Binding-site contacts:
Ligand atom C2 contacts residue PHE110 of chain 1.A at 3.8 Å (hydrophobic).
Ligand atom C6 contacts residue PHE141 of chain 1.A at 4.5 Å (hydrophobic).
Ligand atom N3 contacts residue ILE115 of chain 1.A at 3.3 Å.
Ligand atom C6 contacts residue THR143 of chain 1.A at 4.2 Å.
Ligand atom C contacts residue THR143 of chain 1.A at 4.4 Å.
Ligand atom C3 contacts residue THR143 of chain 1.A at 3.8 Å.
Ligand atom N3 contacts residue PHE141 of chain 1.A at 4.1 Å.
Ligand atom N2 contacts residue THR143 of chain 1.A at 3.4 Å (h-bond).
Ligand atom N1 contacts residue MET113 of chain 1.A at 3.3 Å (h-bond).
Ligand atom C2 contacts residue MET113 of chain 1.A at 3.3 Å (hydrophobic).
Ligand atom C1 contacts residue MET113 of chain 1.A at 3.4 Å (hydrophobic).
Ligand atom C3 contacts residue MET113 of chain 1.A at 4.0 Å (hydrophobic).
Ligand atom C2 contacts residue GLN147 of chain 1.A at 2.9 Å.
Ligand atom C9 contacts residue ILE115 of chain 1.A at 3.9 Å (hydrophobic).
Ligand atom N contacts residue MET113 of chain 1.A at 4.0 Å.
Ligand atom N contacts residue THR143 of chain 1.A at 4.2 Å.
Ligand atom N3 contacts residue THR143 of chain 1.A at 3.6 Å.
Ligand atom C4 contacts residue THR143 of chain 1.A at 3.3 Å.
Ligand atom N1 contacts residue THR143 of chain 1.A at 4.4 Å.
Ligand atom C7 contacts residue THR143 of chain 1.A at 4.1 Å.
Ligand atom C5 contacts residue THR143 of chain 1.A at 3.7 Å.
Ligand atom C7 contacts residue PRO142 of chain 1.A at 3.6 Å (hydrophobic).
Ligand atom O contacts residue THR143 of chain 1.A at 3.8 Å.
Ligand atom C5 contacts residue ILE115 of chain 1.A at 4.1 Å (hydrophobic).
Ligand atom N1 contacts residue GLN147 of chain 1.A at 2.9 Å (h-bond).
Ligand atom C6 contacts residue ILE115 of chain 1.A at 4.0 Å (hydrophobic).
Ligand atom C8 contacts residue PRO142 of chain 1.A at 4.2 Å (hydrophobic).
Ligand atom C3 contacts residue GLN147 of chain 1.A at 4.0 Å.
Ligand atom N1 contacts residue ILE115 of chain 1.A at 4.0 Å.
Ligand atom N contacts residue GLN147 of chain 1.A at 4.4 Å.
Ligand atom C4 contacts residue ILE115 of chain 1.A at 4.2 Å (hydrophobic).
Ligand atom C3 contacts residue ILE115 of chain 1.A at 4.5 Å (hydrophobic).
Ligand atom C1 contacts residue GLN147 of chain 1.A at 3.9 Å.
Ligand atom C1 contacts residue PHE110 of chain 1.A at 3.6 Å (hydrophobic).

A small-molecule ligand and the protein it binds are described below.
Small molecule (SMILES): Cn1ccnc1-c1noc(C2CCC2)n1

Sequence of chain 1.A:
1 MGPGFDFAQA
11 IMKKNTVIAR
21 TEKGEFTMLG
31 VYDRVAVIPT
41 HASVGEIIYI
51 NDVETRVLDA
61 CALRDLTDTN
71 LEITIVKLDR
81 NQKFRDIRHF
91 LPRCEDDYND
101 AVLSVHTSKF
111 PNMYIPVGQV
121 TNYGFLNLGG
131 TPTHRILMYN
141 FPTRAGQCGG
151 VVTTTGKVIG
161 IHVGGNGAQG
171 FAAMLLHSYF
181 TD